Binding-site contacts:
Ligand atom C1 contacts residue ASN1074 of chain 1.A at 1.4 Å.
Ligand atom C4 contacts residue ALA706 of chain 1.A at 4.3 Å (hydrophobic).
Ligand atom C5 contacts residue ASN1074 of chain 1.A at 3.6 Å.
Ligand atom O5 contacts residue ASN1074 of chain 1.A at 2.3 Å (h-bond).
Ligand atom C6 contacts residue ALA706 of chain 1.A at 3.9 Å (hydrophobic).
Ligand atom C4 contacts residue ASN1074 of chain 1.A at 4.2 Å.
Ligand atom O7 contacts residue ASN1074 of chain 1.A at 3.8 Å.
Ligand atom C3 contacts residue ASN1074 of chain 1.A at 3.8 Å.
Ligand atom O4 contacts residue ALA706 of chain 1.A at 3.9 Å.
Ligand atom N2 contacts residue ASN1074 of chain 1.A at 3.0 Å (h-bond).
Ligand atom C7 contacts residue ASN1074 of chain 1.A at 3.6 Å.
Ligand atom O7 contacts residue ALA706 of chain 1.A at 4.2 Å.
Ligand atom C8 contacts residue LYS1073 of chain 1.A at 4.5 Å.
Ligand atom C7 contacts residue ALA706 of chain 1.A at 4.4 Å (hydrophobic).
Ligand atom C2 contacts residue ASN1074 of chain 1.A at 2.5 Å.
Ligand atom N2 contacts residue ALA706 of chain 1.A at 4.5 Å.
Ligand atom C5 contacts residue ALA706 of chain 1.A at 3.6 Å (hydrophobic).
Ligand atom C8 contacts residue GLU1072 of chain 1.A at 3.2 Å.

A small-molecule ligand and the protein it binds are described below.
Small molecule (SMILES): CC(=O)N[C@H]1[C@H](O[C@H]2[C@H](O)[C@@H](NC(C)=O)CO[C@@H]2CO)O[C@H](CO)[C@@H](O)[C@@H]1O

Sequence of chain 1.A:
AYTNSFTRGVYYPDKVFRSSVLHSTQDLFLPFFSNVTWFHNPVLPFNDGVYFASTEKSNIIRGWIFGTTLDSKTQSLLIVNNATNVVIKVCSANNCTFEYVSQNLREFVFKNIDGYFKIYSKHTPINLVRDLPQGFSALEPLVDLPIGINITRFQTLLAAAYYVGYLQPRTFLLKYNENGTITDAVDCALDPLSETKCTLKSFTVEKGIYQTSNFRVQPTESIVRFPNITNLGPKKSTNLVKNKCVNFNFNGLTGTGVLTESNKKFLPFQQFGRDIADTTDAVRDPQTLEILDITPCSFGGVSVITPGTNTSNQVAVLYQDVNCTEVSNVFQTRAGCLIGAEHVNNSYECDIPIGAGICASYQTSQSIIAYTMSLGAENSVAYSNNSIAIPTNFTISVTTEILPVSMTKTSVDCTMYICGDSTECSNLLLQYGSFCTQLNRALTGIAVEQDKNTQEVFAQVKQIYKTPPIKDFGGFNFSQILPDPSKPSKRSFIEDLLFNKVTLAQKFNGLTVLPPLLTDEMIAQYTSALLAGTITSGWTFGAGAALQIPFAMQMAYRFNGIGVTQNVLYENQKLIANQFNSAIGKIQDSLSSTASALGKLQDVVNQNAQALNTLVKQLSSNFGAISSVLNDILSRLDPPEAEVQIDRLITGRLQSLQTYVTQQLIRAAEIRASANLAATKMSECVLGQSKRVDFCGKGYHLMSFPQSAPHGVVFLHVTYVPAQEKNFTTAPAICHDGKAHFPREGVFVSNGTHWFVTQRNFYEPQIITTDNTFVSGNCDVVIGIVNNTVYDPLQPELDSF